Binding-site contacts:
Ligand atom C2' contacts residue ASN114 of chain 1.B at 3.0 Å.
Ligand atom O5' contacts residue ASN114 of chain 1.B at 3.1 Å (h-bond).
Ligand atom P contacts residue ARG52 of chain 1.B at 3.6 Å.
Ligand atom OP2 contacts residue ARG81 of chain 1.B at 2.7 Å (salt-bridge).
Ligand atom OP1 contacts residue SER80 of chain 1.B at 3.5 Å.
Ligand atom O4' contacts residue TYR253 of chain 1.B at 3.6 Å.
Ligand atom O2 contacts residue ASN119 of chain 1.B at 2.9 Å (h-bond).
Ligand atom C3' contacts residue MG1 of chain 1.P at 3.6 Å.
Ligand atom OP1 contacts residue LYS91 of chain 1.B at 3.3 Å (salt-bridge).
Ligand atom OP1 contacts residue ARG81 of chain 1.B at 2.9 Å (salt-bridge).
Ligand atom C4' contacts residue ASN114 of chain 1.B at 3.6 Å.
Ligand atom C4' contacts residue PHE111 of chain 1.B at 3.5 Å (hydrophobic).
Ligand atom OP1 contacts residue ARG81 of chain 1.B at 3.5 Å (salt-bridge).
Ligand atom O2 contacts residue SER115 of chain 1.B at 2.7 Å (h-bond).
Ligand atom OP1 contacts residue ALA87 of chain 1.B at 3.7 Å.
Ligand atom O3' contacts residue MG1 of chain 1.P at 2.4 Å.
Ligand atom OP1 contacts residue ASN114 of chain 1.B at 2.8 Å (h-bond).
Ligand atom OP1 contacts residue HIS83 of chain 1.B at 2.9 Å (h-bond).
Ligand atom OP1 contacts residue GLY82 of chain 1.B at 3.7 Å.
Ligand atom C3' contacts residue ASN114 of chain 1.B at 3.2 Å.
Ligand atom O5' contacts residue ARG52 of chain 1.B at 3.4 Å (salt-bridge).
Ligand atom O5' contacts residue ARG81 of chain 1.B at 3.3 Å (salt-bridge).
Ligand atom O3' contacts residue ARG81 of chain 1.B at 3.6 Å.
Ligand atom P contacts residue ARG81 of chain 1.B at 3.6 Å.
Ligand atom O5' contacts residue MG1 of chain 1.P at 3.4 Å.
Ligand atom C2' contacts residue ASN119 of chain 1.B at 3.6 Å.
Ligand atom OP2 contacts residue ARG52 of chain 1.B at 2.8 Å (salt-bridge).
Ligand atom C5' contacts residue ARG81 of chain 1.B at 3.3 Å.
Ligand atom C5' contacts residue PHE111 of chain 1.B at 3.4 Å (hydrophobic).
Ligand atom P contacts residue GLY88 of chain 1.B at 3.7 Å.
Ligand atom O4' contacts residue ASN119 of chain 1.B at 3.2 Å (h-bond).
Ligand atom C5' contacts residue ASN119 of chain 1.B at 3.6 Å.
Ligand atom P contacts residue LYS91 of chain 1.B at 3.4 Å.
Ligand atom O3' contacts residue ASN114 of chain 1.B at 2.5 Å (h-bond).
Ligand atom OP1 contacts residue MG1 of chain 1.P at 2.2 Å.
Ligand atom O3' contacts residue SER80 of chain 1.B at 3.7 Å.
Ligand atom P contacts residue ASN114 of chain 1.B at 3.3 Å.
Ligand atom OP1 contacts residue GLY88 of chain 1.B at 2.8 Å (h-bond).
Ligand atom P contacts residue MG1 of chain 1.P at 2.8 Å.
Ligand atom OP2 contacts residue ARG52 of chain 1.B at 2.9 Å (salt-bridge).

Sequence of chain 1.B:
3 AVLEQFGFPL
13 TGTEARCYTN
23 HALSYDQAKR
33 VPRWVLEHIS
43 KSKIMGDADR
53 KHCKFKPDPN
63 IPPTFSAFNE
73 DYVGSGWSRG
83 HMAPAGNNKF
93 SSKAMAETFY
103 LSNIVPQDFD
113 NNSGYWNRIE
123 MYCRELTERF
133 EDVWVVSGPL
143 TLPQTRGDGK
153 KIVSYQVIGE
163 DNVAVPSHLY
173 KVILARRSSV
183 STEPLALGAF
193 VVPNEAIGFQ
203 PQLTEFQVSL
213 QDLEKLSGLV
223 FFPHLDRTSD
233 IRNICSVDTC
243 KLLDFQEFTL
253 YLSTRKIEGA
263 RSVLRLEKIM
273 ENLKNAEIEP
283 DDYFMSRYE

A protein and the small-molecule ligand that binds it are described below.
Small molecule (SMILES): Cc1cn([C@H]2C[C@H](O[P](=O)(O)OC[C@H]3O[C@@H](n4cnc5c(=O)nc(N)[nH]c54)C[C@@H]3O[P](=O)(O)OC[C@H]3O[C@@H](n4cnc5c(N)ncnc54)C[C@@H]3O[P](=O)(O)OC[C@H]3O[C@@H](n4ccc(N)nc4=O)C[C@@H]3O[P](=O)(O)OC[C@H]3O[C@@H](n4cnc5c(=O)nc(N)[nH]c54)C[C@@H]3O[P](=O)(O)OC[C@H]3O[C@@H](n4cc(C)c(=O)[nH]c4=O)C[C@@H]3O[P](=O)(O)OC[C@H]3O[C@@H](n4cnc5c(=O)nc(N)[nH]c54)C[C@@H]3O[P](=O)(O)OC[C@H]3O[C@@H](n4ccc(N)nc4=O)C[C@@H]3O)[C@@H](CO[P](=O)(O)O[C@H]3C[C@H](n4ccc(N)nc4=O)O[C@@H]3COP(=O)=O)O2)c(=O)[nH]c1=O